A small-molecule ligand and the protein it binds are described below.
Small molecule (SMILES): OC[C@@H](O)C(O)[C@@H](O)CO

Binding-site contacts:
Ligand atom O2 contacts residue AL1 of chain 2.D at 2.1 Å.
Ligand atom C5 contacts residue TRP136 of chain 2.A at 3.7 Å (hydrophobic).
Ligand atom O1 contacts residue GLU256 of chain 2.A at 3.6 Å (salt-bridge).
Ligand atom O2 contacts residue GLU180 of chain 2.A at 2.2 Å (salt-bridge).
Ligand atom O2 contacts residue ASP292 of chain 2.A at 3.1 Å (salt-bridge).
Ligand atom O2 contacts residue AL1 of chain 2.E at 2.2 Å.
Ligand atom O3 contacts residue ASP292 of chain 2.A at 3.8 Å.
Ligand atom O1 contacts residue GLU254 of chain 2.A at 2.9 Å (salt-bridge).
Ligand atom O4 contacts residue TRP15 of chain 2.A at 3.7 Å.
Ligand atom C3 contacts residue AL1 of chain 2.D at 3.4 Å.
Ligand atom O3 contacts residue TRP15 of chain 2.A at 3.7 Å.
Ligand atom O1 contacts residue TRP136 of chain 2.A at 3.6 Å.
Ligand atom C2 contacts residue GLU180 of chain 2.A at 3.1 Å.
Ligand atom O5 contacts residue HIS53 of chain 2.A at 2.9 Å (h-bond).
Ligand atom C4 contacts residue AL1 of chain 2.D at 2.9 Å.
Ligand atom C2 contacts residue TRP136 of chain 2.A at 3.3 Å (hydrophobic).
Ligand atom O2 contacts residue HIS219 of chain 2.A at 3.2 Å.
Ligand atom C1 contacts residue PHE25 of chain 1.A at 3.5 Å (hydrophobic).
Ligand atom O4 contacts residue ASP244 of chain 2.A at 3.5 Å (salt-bridge).
Ligand atom O5 contacts residue GLU180 of chain 2.A at 3.8 Å.
Ligand atom C3 contacts residue GLU180 of chain 2.A at 3.5 Å.
Ligand atom C4 contacts residue GLU180 of chain 2.A at 2.5 Å.
Ligand atom C1 contacts residue AL1 of chain 2.E at 2.9 Å.
Ligand atom O1 contacts residue AL1 of chain 2.E at 2.3 Å.
Ligand atom C3 contacts residue TRP136 of chain 2.A at 3.6 Å (hydrophobic).
Ligand atom C2 contacts residue AL1 of chain 2.D at 3.2 Å.
Ligand atom O3 contacts residue AL1 of chain 2.D at 3.8 Å.
Ligand atom O1 contacts residue LYS182 of chain 2.A at 3.7 Å.
Ligand atom C5 contacts residue GLU180 of chain 2.A at 2.9 Å.
Ligand atom C5 contacts residue HIS53 of chain 2.A at 3.3 Å.
Ligand atom O4 contacts residue AL1 of chain 2.D at 2.3 Å.
Ligand atom C1 contacts residue TRP136 of chain 2.A at 3.7 Å (hydrophobic).
Ligand atom O5 contacts residue TRP136 of chain 2.A at 3.2 Å.
Ligand atom C1 contacts residue GLU256 of chain 2.A at 3.7 Å.
Ligand atom C1 contacts residue GLU254 of chain 2.A at 3.7 Å.
Ligand atom O2 contacts residue GLU216 of chain 2.A at 3.2 Å (salt-bridge).
Ligand atom C2 contacts residue AL1 of chain 2.E at 3.1 Å.
Ligand atom O4 contacts residue ASP292 of chain 2.A at 3.1 Å (salt-bridge).
Ligand atom O4 contacts residue GLU180 of chain 2.A at 2.8 Å (salt-bridge).
Ligand atom O1 contacts residue HIS219 of chain 2.A at 3.1 Å (h-bond).

Sequence of chain 2.A:
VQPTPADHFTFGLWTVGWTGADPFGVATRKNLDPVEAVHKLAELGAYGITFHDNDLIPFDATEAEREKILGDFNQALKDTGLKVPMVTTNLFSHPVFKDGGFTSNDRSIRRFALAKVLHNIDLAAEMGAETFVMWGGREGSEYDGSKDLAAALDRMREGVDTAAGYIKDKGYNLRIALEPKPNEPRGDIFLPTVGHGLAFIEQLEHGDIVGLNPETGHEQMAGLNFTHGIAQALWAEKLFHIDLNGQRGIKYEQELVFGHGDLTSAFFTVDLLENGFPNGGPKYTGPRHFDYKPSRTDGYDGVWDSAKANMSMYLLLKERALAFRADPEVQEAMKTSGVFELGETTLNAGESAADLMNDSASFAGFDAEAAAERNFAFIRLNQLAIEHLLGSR

Sequence of chain 1.A:
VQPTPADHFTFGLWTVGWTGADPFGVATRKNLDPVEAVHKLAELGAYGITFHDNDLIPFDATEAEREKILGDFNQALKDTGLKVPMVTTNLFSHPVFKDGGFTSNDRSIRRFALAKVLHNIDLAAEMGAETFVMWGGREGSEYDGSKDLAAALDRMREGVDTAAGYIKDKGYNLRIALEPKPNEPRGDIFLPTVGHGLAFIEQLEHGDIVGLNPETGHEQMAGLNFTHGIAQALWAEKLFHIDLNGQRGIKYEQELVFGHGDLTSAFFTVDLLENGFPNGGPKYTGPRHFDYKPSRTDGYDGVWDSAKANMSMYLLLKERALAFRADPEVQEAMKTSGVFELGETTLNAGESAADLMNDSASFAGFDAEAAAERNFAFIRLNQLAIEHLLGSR